This protein binds this small molecule.
Small molecule (SMILES): C[C@H](O)[C@H](N)[C@@H]1O[C@](O)(C(=O)O)C[C@H](O)[C@@H]1N

Sequence of chain 1.Q:
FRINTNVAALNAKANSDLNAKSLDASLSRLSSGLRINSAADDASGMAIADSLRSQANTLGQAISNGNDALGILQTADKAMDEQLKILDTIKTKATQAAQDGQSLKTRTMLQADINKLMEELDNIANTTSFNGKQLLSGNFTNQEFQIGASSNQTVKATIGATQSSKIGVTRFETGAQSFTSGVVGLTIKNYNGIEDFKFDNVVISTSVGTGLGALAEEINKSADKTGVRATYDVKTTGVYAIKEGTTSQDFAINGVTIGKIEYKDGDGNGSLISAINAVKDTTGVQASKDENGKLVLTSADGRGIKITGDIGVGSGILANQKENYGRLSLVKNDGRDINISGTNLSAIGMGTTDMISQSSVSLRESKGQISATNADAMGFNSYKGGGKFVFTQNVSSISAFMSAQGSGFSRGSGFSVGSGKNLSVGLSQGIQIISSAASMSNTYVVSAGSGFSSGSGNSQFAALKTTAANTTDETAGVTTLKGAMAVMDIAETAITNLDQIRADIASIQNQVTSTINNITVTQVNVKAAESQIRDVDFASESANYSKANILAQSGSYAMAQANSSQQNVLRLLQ

Binding-site contacts:
Ligand atom O8 contacts residue SER456 of chain 1.Q at 3.6 Å.
Ligand atom O4 contacts residue GLN462 of chain 1.Q at 4.4 Å.
Ligand atom C1 contacts residue SER456 of chain 1.Q at 4.3 Å.
Ligand atom C7 contacts residue MET442 of chain 1.Q at 4.3 Å (hydrophobic).
Ligand atom O1A contacts residue GLY457 of chain 1.Q at 2.9 Å (h-bond).
Ligand atom O4 contacts residue THR354 of chain 1.Q at 2.2 Å (h-bond).
Ligand atom N5 contacts residue THR354 of chain 1.Q at 4.2 Å.
Ligand atom C8 contacts residue SER456 of chain 1.Q at 4.2 Å.
Ligand atom N7 contacts residue SER461 of chain 1.Q at 4.1 Å.
Ligand atom C4 contacts residue THR354 of chain 1.Q at 3.3 Å.
Ligand atom C3 contacts residue THR354 of chain 1.Q at 4.5 Å.
Ligand atom C6 contacts residue SER461 of chain 1.Q at 3.0 Å.
Ligand atom O1A contacts residue SER461 of chain 1.Q at 3.4 Å (h-bond).
Ligand atom O1B contacts residue SER456 of chain 1.Q at 4.2 Å.
Ligand atom C5 contacts residue THR354 of chain 1.Q at 3.9 Å.
Ligand atom C5 contacts residue SER461 of chain 1.Q at 3.8 Å.
Ligand atom C1 contacts residue GLY457 of chain 1.Q at 3.4 Å.
Ligand atom C3 contacts residue SER461 of chain 1.Q at 2.6 Å.
Ligand atom C1 contacts residue SER461 of chain 1.Q at 2.2 Å.
Ligand atom C7 contacts residue ALA439 of chain 1.Q at 4.0 Å (hydrophobic).
Ligand atom O4 contacts residue THR355 of chain 1.Q at 4.3 Å.
Ligand atom O6 contacts residue SER456 of chain 1.Q at 3.8 Å.
Ligand atom O1A contacts residue SER456 of chain 1.Q at 3.7 Å.
Ligand atom C8 contacts residue ALA439 of chain 1.Q at 3.5 Å (hydrophobic).
Ligand atom O1B contacts residue GLY457 of chain 1.Q at 3.2 Å (h-bond).
Ligand atom C2 contacts residue SER461 of chain 1.Q at 1.4 Å.
Ligand atom N7 contacts residue MET442 of chain 1.Q at 3.7 Å.
Ligand atom O1B contacts residue SER458 of chain 1.Q at 3.9 Å.
Ligand atom O1B contacts residue GLY459 of chain 1.Q at 3.5 Å (h-bond).
Ligand atom C8 contacts residue ALA440 of chain 1.Q at 4.5 Å (hydrophobic).
Ligand atom C4 contacts residue GLN462 of chain 1.Q at 4.4 Å.
Ligand atom C7 contacts residue SER461 of chain 1.Q at 4.2 Å.
Ligand atom O1B contacts residue SER455 of chain 1.Q at 4.4 Å.
Ligand atom N7 contacts residue ALA439 of chain 1.Q at 3.9 Å.
Ligand atom O6 contacts residue SER461 of chain 1.Q at 2.3 Å (h-bond).
Ligand atom C9 contacts residue ALA440 of chain 1.Q at 4.2 Å (hydrophobic).
Ligand atom O1B contacts residue SER461 of chain 1.Q at 2.5 Å (h-bond).
Ligand atom C4 contacts residue SER461 of chain 1.Q at 3.3 Å.
Ligand atom C9 contacts residue ALA439 of chain 1.Q at 3.3 Å (hydrophobic).